Sequence of chain 1.A:
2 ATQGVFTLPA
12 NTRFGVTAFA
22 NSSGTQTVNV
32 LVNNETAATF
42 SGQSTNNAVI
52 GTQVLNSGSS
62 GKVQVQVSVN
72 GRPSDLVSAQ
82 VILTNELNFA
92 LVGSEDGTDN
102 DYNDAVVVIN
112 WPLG

This protein binds this small molecule.
Small molecule (SMILES): CC(=O)N[C@H]1CO[C@H](CO)[C@@H](O[C@@H]2O[C@@H](C)[C@@H](O)[C@@H](O)[C@@H]2O)[C@@H]1O

Sequence of chain 1.B:
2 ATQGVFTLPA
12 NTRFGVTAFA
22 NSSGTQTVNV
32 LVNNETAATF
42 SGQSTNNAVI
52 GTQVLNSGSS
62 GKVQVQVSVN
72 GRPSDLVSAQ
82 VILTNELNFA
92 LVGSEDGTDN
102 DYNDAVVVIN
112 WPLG

Binding-site contacts:
Ligand atom N2 contacts residue TA51 of chain 1.K at 2.9 Å (h-bond).
Ligand atom O4 contacts residue SER23 of chain 1.B at 3.4 Å.
Ligand atom O2 contacts residue CA1 of chain 1.L at 2.6 Å.
Ligand atom C3 contacts residue CA1 of chain 1.L at 3.4 Å.
Ligand atom O2 contacts residue ASP97 of chain 1.B at 2.6 Å (salt-bridge).
Ligand atom C1 contacts residue SER23 of chain 1.B at 3.3 Å.
Ligand atom O2 contacts residue ASP105 of chain 1.B at 3.2 Å (salt-bridge).
Ligand atom O5 contacts residue SER24 of chain 1.B at 2.9 Å (h-bond).
Ligand atom O3 contacts residue ASP105 of chain 1.B at 3.0 Å (salt-bridge).
Ligand atom O3 contacts residue CA1 of chain 1.M at 2.5 Å.
Ligand atom C4 contacts residue GLY115 of chain 1.A at 3.4 Å.
Ligand atom O3 contacts residue ASP100 of chain 1.B at 2.6 Å (salt-bridge).
Ligand atom C6 contacts residue GLY115 of chain 1.A at 3.6 Å.
Ligand atom O5 contacts residue SER23 of chain 1.B at 3.4 Å (h-bond).
Ligand atom C2 contacts residue ASP105 of chain 1.B at 3.2 Å.
Ligand atom C6 contacts residue ASP97 of chain 1.B at 3.3 Å.
Ligand atom O3 contacts residue ASP102 of chain 1.B at 2.9 Å (salt-bridge).
Ligand atom C7 contacts residue TA51 of chain 1.K at 3.4 Å.
Ligand atom O4 contacts residue ASN22 of chain 1.B at 3.1 Å (h-bond).
Ligand atom C2 contacts residue SER23 of chain 1.B at 3.6 Å.
Ligand atom C6 contacts residue SER24 of chain 1.B at 3.6 Å.
Ligand atom O6 contacts residue ASP97 of chain 1.B at 2.9 Å (salt-bridge).
Ligand atom O5 contacts residue TA51 of chain 1.K at 2.2 Å (h-bond).
Ligand atom C2 contacts residue CA1 of chain 1.L at 3.3 Å.
Ligand atom O3 contacts residue SER24 of chain 1.B at 2.7 Å (h-bond).
Ligand atom C4 contacts residue SER24 of chain 1.B at 3.4 Å.
Ligand atom C4 contacts residue CA1 of chain 1.M at 3.5 Å.
Ligand atom C5 contacts residue TA51 of chain 1.K at 3.5 Å.
Ligand atom C3 contacts residue ASP100 of chain 1.B at 3.2 Å.
Ligand atom O3 contacts residue CA1 of chain 1.L at 2.5 Å.
Ligand atom O4 contacts residue CA1 of chain 1.M at 2.5 Å.
Ligand atom C3 contacts residue CA1 of chain 1.M at 3.4 Å.
Ligand atom O2 contacts residue GLU96 of chain 1.B at 3.4 Å (salt-bridge).
Ligand atom O4 contacts residue GLY115 of chain 1.A at 2.5 Å (h-bond).
Ligand atom C6 contacts residue GLY98 of chain 1.B at 3.6 Å.
Ligand atom C1 contacts residue TA51 of chain 1.K at 1.3 Å.
Ligand atom O7 contacts residue TA51 of chain 1.K at 3.5 Å.
Ligand atom C2 contacts residue TA51 of chain 1.K at 2.4 Å.
Ligand atom C3 contacts residue SER24 of chain 1.B at 3.5 Å.
Ligand atom C2 contacts residue ASP97 of chain 1.B at 3.4 Å.